Sequence of chain 1.A:
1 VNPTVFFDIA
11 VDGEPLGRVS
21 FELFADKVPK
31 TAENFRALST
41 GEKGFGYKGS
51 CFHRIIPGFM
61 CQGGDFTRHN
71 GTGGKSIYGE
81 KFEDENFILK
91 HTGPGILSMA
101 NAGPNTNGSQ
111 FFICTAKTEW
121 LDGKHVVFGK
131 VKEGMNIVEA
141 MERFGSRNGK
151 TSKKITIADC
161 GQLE

This protein binds this small molecule.
Small molecule (SMILES): C[C@H](N)C(=O)O

Binding-site contacts:
Ligand atom C contacts residue ASN101 of chain 1.A at 3.9 Å.
Ligand atom CB contacts residue PRO1 of chain 1.C at 3.3 Å (hydrophobic).
Ligand atom CB contacts residue ASN101 of chain 1.A at 3.4 Å.
Ligand atom N contacts residue ASN101 of chain 1.A at 2.9 Å (h-bond).
Ligand atom O contacts residue PRO1 of chain 1.C at 2.3 Å (h-bond).
Ligand atom C contacts residue GLN62 of chain 1.A at 4.2 Å.
Ligand atom O contacts residue ASN101 of chain 1.A at 3.0 Å (h-bond).
Ligand atom C contacts residue PRO1 of chain 1.C at 1.4 Å (hydrophobic).
Ligand atom CA contacts residue ASN101 of chain 1.A at 3.6 Å.
Ligand atom N contacts residue PRO1 of chain 1.C at 3.5 Å (h-bond).
Ligand atom O contacts residue ALA100 of chain 1.A at 3.3 Å.
Ligand atom O contacts residue GLN62 of chain 1.A at 4.4 Å.
Ligand atom C contacts residue ALA100 of chain 1.A at 4.3 Å (hydrophobic).
Ligand atom O contacts residue HIS125 of chain 1.A at 3.4 Å.
Ligand atom C contacts residue HIS125 of chain 1.A at 3.7 Å.
Ligand atom CB contacts residue HIS125 of chain 1.A at 4.1 Å.
Ligand atom CA contacts residue PRO1 of chain 1.C at 2.5 Å (hydrophobic).